Sequence of chain 1.C:
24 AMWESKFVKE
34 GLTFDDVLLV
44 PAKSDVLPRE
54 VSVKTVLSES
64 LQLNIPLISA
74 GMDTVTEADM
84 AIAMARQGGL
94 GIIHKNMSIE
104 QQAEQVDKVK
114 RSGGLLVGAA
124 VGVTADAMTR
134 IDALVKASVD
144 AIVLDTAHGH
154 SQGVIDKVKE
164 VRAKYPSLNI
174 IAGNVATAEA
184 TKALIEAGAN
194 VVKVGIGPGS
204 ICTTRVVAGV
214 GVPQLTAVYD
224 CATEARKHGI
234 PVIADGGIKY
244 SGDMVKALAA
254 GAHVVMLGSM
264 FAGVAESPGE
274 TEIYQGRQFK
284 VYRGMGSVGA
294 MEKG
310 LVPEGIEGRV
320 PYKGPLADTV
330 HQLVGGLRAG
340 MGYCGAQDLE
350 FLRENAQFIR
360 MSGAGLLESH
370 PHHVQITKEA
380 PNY

Binding-site contacts:
Ligand atom C2 contacts residue MET288 of chain 1.B at 3.9 Å (hydrophobic).
Ligand atom C21 contacts residue TYR342 of chain 1.C at 3.8 Å (hydrophobic).
Ligand atom C10 contacts residue GLU313 of chain 1.B at 3.9 Å.
Ligand atom CL contacts residue HIS151 of chain 1.B at 3.8 Å.
Ligand atom C2 contacts residue GLY289 of chain 1.B at 3.8 Å.
Ligand atom C7 contacts residue IMP1 of chain 1.I at 3.9 Å.
Ligand atom O1 contacts residue GLU313 of chain 1.B at 2.9 Å (salt-bridge).
Ligand atom C13 contacts residue MET294 of chain 1.B at 3.9 Å (hydrophobic).
Ligand atom C22 contacts residue TYR342 of chain 1.C at 3.5 Å (hydrophobic).
Ligand atom C18 contacts residue ALA150 of chain 1.B at 3.8 Å (hydrophobic).
Ligand atom C13 contacts residue GLU313 of chain 1.B at 3.5 Å.
Ligand atom O1 contacts residue TYR342 of chain 1.C at 3.9 Å.
Ligand atom N1 contacts residue IMP1 of chain 1.I at 3.2 Å.
Ligand atom N3 contacts residue GLU313 of chain 1.B at 3.5 Å (salt-bridge).
Ligand atom N4 contacts residue ALA150 of chain 1.B at 3.8 Å.
Ligand atom C13 contacts residue VAL311 of chain 1.B at 3.5 Å (hydrophobic).
Ligand atom F2 contacts residue VAL126 of chain 1.B at 3.9 Å.
Ligand atom CL contacts residue GLY341 of chain 1.C at 3.2 Å.
Ligand atom O1 contacts residue THR207 of chain 1.B at 3.3 Å (h-bond).
Ligand atom C21 contacts residue ALA338 of chain 1.C at 3.7 Å (hydrophobic).
Ligand atom N4 contacts residue GLU313 of chain 1.B at 3.2 Å (salt-bridge).
Ligand atom C17 contacts residue ALA150 of chain 1.B at 3.8 Å (hydrophobic).
Ligand atom C7 contacts residue ALA150 of chain 1.B at 3.8 Å (hydrophobic).
Ligand atom C22 contacts residue GLU313 of chain 1.B at 3.9 Å.
Ligand atom CL contacts residue TYR342 of chain 1.C at 3.9 Å.
Ligand atom C21 contacts residue PRO51 of chain 1.C at 3.6 Å (hydrophobic).
Ligand atom C13 contacts residue GLY289 of chain 1.B at 3.9 Å.
Ligand atom C4 contacts residue GLY289 of chain 1.B at 4.0 Å.
Ligand atom N1 contacts residue ALA150 of chain 1.B at 3.8 Å.
Ligand atom C26 contacts residue LEU50 of chain 1.C at 3.9 Å (hydrophobic).
Ligand atom O2 contacts residue ALA150 of chain 1.B at 3.9 Å.
Ligand atom C3 contacts residue MET288 of chain 1.B at 3.4 Å (hydrophobic).
Ligand atom C10 contacts residue ALA150 of chain 1.B at 3.9 Å (hydrophobic).
Ligand atom C20 contacts residue PRO51 of chain 1.C at 3.7 Å (hydrophobic).
Ligand atom C26 contacts residue SER154 of chain 1.B at 3.4 Å.
Ligand atom F3 contacts residue THR149 of chain 1.B at 3.2 Å.
Ligand atom C22 contacts residue PRO51 of chain 1.C at 4.0 Å (hydrophobic).
Ligand atom S contacts residue SER154 of chain 1.B at 3.6 Å (h-bond).
Ligand atom O1 contacts residue IMP1 of chain 1.I at 3.3 Å.
Ligand atom C3 contacts residue GLY289 of chain 1.B at 3.9 Å.

Sequence of chain 1.B:
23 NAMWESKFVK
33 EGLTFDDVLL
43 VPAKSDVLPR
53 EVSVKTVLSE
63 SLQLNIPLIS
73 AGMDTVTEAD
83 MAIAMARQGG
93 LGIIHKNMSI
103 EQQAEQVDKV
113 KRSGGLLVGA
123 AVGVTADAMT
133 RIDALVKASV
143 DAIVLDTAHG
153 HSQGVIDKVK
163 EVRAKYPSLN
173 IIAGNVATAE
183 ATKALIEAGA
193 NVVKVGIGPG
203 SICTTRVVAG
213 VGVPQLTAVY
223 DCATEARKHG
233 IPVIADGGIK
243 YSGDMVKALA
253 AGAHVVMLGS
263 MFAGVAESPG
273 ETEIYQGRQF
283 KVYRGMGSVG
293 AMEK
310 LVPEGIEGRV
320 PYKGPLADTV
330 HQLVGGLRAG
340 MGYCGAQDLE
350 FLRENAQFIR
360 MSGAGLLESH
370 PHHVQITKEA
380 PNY

This small molecule binds to this protein.
Small molecule (SMILES): C/C(=N\O)c1cccc(C(C)(C)NC(=O)Nc2ccc(Cl)c(-c3nc(C(F)(F)F)cs3)c2)c1